Sequence of chain 1.H:
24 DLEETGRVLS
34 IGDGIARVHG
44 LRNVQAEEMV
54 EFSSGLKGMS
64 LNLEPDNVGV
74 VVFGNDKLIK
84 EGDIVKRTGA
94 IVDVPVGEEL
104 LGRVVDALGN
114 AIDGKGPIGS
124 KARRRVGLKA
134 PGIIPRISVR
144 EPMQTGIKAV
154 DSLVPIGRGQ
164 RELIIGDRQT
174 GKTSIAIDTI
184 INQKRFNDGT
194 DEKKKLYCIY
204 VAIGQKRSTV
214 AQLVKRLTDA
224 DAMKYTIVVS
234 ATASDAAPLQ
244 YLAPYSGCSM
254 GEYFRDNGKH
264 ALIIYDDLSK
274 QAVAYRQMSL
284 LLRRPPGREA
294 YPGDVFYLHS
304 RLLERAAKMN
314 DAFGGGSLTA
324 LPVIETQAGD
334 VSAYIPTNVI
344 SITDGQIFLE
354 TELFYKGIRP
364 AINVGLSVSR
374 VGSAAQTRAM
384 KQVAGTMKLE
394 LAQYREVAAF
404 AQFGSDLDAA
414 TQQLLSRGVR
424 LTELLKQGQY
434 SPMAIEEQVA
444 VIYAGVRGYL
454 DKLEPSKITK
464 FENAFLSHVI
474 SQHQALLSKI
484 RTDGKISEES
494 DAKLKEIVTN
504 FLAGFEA

Binding-site contacts:
Ligand atom N7 contacts residue SER177 of chain 1.H at 3.7 Å.
Ligand atom C1' contacts residue GLN432 of chain 1.H at 3.7 Å.
Ligand atom O2B contacts residue LYS175 of chain 1.H at 3.4 Å (salt-bridge).
Ligand atom O2A contacts residue GLY174 of chain 1.H at 3.6 Å.
Ligand atom N3B contacts residue GLN172 of chain 1.H at 3.3 Å.
Ligand atom O1B contacts residue GLY174 of chain 1.H at 3.2 Å (h-bond).
Ligand atom N3B contacts residue MG1 of chain 1.IA at 3.6 Å.
Ligand atom O2B contacts residue MG1 of chain 1.IA at 2.2 Å.
Ligand atom O3A contacts residue GLY174 of chain 1.H at 2.8 Å (h-bond).
Ligand atom O1B contacts residue GLN172 of chain 1.H at 3.4 Å (h-bond).
Ligand atom C2 contacts residue TYR372 of chain 1.K at 3.8 Å (hydrophobic).
Ligand atom O2B contacts residue THR176 of chain 1.H at 2.8 Å (h-bond).
Ligand atom C8 contacts residue SER177 of chain 1.H at 3.2 Å.
Ligand atom PG contacts residue MG1 of chain 1.IA at 3.4 Å.
Ligand atom PB contacts residue LYS175 of chain 1.H at 3.3 Å.
Ligand atom C4 contacts residue GLN432 of chain 1.H at 3.4 Å.
Ligand atom O1B contacts residue LYS175 of chain 1.H at 2.7 Å (salt-bridge).
Ligand atom O3G contacts residue GLN172 of chain 1.H at 2.7 Å (h-bond).
Ligand atom PG contacts residue GLN172 of chain 1.H at 3.6 Å.
Ligand atom O2' contacts residue GLN432 of chain 1.H at 2.6 Å (h-bond).
Ligand atom O2G contacts residue MG1 of chain 1.IA at 2.2 Å.
Ligand atom PB contacts residue GLY174 of chain 1.H at 3.6 Å.
Ligand atom N6 contacts residue GLN430 of chain 1.H at 2.9 Å (h-bond).
Ligand atom N1 contacts residue ARG362 of chain 1.H at 3.6 Å.
Ligand atom N6 contacts residue ARG362 of chain 1.H at 3.8 Å.
Ligand atom O1B contacts residue THR173 of chain 1.H at 3.1 Å (h-bond).
Ligand atom O2A contacts residue SER177 of chain 1.H at 2.6 Å (h-bond).
Ligand atom N1 contacts residue GLN430 of chain 1.H at 3.8 Å.
Ligand atom O3G contacts residue ARG171 of chain 1.H at 3.4 Å.
Ligand atom O3A contacts residue LYS175 of chain 1.H at 2.9 Å (salt-bridge).
Ligand atom O4' contacts residue PHE357 of chain 1.H at 3.4 Å.
Ligand atom O5' contacts residue GLY174 of chain 1.H at 3.4 Å.
Ligand atom C2' contacts residue GLN432 of chain 1.H at 3.4 Å.
Ligand atom PA contacts residue GLY174 of chain 1.H at 3.6 Å.
Ligand atom N6 contacts residue PRO363 of chain 1.H at 3.5 Å (h-bond).
Ligand atom PB contacts residue MG1 of chain 1.IA at 3.3 Å.
Ligand atom C6 contacts residue GLN430 of chain 1.H at 3.8 Å.
Ligand atom O2A contacts residue THR176 of chain 1.H at 3.6 Å (h-bond).
Ligand atom C8 contacts residue GLN432 of chain 1.H at 3.7 Å.
Ligand atom N9 contacts residue GLN432 of chain 1.H at 3.3 Å (h-bond).

Sequence of chain 1.K:
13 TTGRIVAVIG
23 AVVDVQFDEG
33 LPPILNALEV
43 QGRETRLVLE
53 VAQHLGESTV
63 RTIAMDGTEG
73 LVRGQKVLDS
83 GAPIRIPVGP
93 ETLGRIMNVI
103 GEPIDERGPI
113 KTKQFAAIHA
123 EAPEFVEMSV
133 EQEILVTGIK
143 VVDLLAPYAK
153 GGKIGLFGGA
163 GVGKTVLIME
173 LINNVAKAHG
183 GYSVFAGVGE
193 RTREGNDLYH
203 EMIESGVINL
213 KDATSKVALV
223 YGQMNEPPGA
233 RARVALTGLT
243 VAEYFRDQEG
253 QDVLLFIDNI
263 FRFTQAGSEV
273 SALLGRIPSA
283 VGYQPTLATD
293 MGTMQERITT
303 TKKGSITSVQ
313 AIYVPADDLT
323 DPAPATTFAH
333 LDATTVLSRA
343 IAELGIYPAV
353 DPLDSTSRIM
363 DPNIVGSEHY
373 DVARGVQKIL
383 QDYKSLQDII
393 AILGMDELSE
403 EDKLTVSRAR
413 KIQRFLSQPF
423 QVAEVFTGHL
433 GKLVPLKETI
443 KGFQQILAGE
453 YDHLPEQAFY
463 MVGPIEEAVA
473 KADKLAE

A small-molecule ligand and the protein it binds are described below.
Small molecule (SMILES): Nc1ncnc2c1ncn2[C@@H]1O[C@H](CO[P](=O)(O)O[P](=O)(O)NP(=O)(O)O)[C@@H](O)[C@H]1O